Binding-site contacts:
Ligand atom CBH contacts residue TYR1475 of chain 1.A at 3.8 Å (hydrophobic).
Ligand atom CBF contacts residue TYR1475 of chain 1.A at 3.2 Å (hydrophobic).
Ligand atom CAZ contacts residue TYR1475 of chain 1.A at 4.2 Å (hydrophobic).
Ligand atom CAT contacts residue TYR1475 of chain 1.A at 3.2 Å (hydrophobic).
Ligand atom CAU contacts residue TYR1475 of chain 1.A at 3.6 Å (hydrophobic).
Ligand atom CBD contacts residue TYR1475 of chain 1.A at 4.0 Å (hydrophobic).
Ligand atom CAS contacts residue TYR1475 of chain 1.A at 3.6 Å (hydrophobic).
Ligand atom CAI contacts residue TYR1475 of chain 1.A at 4.2 Å (hydrophobic).
Ligand atom CAK contacts residue TYR1475 of chain 1.A at 3.9 Å (hydrophobic).
Ligand atom CBG contacts residue TYR1475 of chain 1.A at 4.0 Å (hydrophobic).

This protein binds this small molecule.
Small molecule (SMILES): CC(C)CCC[C@@H](C)[C@H]1CC[C@H]2[C@@H]3CC=C4C[C@@H](OC(=O)CCC(=O)O)CC[C@]4(C)[C@H]3CC[C@]12C

Sequence of chain 1.A:
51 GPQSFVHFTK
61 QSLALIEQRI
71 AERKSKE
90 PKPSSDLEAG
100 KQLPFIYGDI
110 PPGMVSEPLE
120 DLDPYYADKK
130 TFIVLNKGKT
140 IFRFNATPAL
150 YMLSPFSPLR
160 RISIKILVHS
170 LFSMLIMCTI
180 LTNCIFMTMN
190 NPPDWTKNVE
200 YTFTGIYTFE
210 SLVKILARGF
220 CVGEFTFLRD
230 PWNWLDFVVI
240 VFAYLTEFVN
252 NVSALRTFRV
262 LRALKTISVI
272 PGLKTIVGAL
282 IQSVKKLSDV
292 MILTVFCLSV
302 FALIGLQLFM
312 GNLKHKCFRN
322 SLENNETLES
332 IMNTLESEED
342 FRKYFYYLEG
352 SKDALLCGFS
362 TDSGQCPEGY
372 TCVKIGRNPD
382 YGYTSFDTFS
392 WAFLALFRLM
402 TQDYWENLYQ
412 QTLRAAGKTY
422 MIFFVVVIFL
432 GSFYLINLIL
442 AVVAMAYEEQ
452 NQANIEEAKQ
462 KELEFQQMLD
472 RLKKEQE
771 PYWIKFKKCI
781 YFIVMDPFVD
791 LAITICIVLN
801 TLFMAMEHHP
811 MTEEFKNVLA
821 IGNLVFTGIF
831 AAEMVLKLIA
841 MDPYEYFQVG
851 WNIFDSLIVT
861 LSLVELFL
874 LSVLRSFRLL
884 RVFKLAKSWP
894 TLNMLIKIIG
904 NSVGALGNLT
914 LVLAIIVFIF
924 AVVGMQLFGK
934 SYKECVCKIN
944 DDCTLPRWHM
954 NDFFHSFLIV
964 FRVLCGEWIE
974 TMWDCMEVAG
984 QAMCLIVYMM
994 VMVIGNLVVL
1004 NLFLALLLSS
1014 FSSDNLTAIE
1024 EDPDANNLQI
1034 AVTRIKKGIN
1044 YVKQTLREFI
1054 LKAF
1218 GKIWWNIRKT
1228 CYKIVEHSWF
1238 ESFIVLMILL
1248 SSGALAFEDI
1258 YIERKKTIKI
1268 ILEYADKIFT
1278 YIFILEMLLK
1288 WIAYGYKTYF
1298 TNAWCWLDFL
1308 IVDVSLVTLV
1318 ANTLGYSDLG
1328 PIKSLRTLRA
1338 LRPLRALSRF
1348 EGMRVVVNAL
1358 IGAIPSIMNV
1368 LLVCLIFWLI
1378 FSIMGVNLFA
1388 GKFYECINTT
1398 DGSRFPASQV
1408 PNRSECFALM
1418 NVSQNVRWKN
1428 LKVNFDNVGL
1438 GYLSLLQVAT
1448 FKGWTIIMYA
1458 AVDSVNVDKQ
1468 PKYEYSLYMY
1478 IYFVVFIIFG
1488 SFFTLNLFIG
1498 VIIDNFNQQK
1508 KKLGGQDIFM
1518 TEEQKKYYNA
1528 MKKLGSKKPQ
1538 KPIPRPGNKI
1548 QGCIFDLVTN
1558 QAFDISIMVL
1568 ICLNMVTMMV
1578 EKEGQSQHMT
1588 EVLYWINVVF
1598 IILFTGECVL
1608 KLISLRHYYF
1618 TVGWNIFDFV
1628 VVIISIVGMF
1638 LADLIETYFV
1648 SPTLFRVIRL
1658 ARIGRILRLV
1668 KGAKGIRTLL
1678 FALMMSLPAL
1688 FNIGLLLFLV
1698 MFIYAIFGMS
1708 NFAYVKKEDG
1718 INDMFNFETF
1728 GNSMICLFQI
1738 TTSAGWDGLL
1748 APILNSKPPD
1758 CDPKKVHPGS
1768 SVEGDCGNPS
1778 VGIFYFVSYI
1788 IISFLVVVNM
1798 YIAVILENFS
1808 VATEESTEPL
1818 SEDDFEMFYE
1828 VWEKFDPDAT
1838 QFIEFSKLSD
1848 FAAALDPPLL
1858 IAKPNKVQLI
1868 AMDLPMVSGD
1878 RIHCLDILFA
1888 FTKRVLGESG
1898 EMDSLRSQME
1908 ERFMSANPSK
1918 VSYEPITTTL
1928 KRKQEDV